Binding-site contacts:
Ligand atom C4 contacts residue ASN123 of chain 1.A at 4.4 Å.
Ligand atom C2 contacts residue ASN123 of chain 1.A at 2.7 Å.
Ligand atom O5 contacts residue ASN123 of chain 1.A at 2.4 Å (h-bond).
Ligand atom C1 contacts residue ASN123 of chain 1.A at 1.5 Å.
Ligand atom N2 contacts residue ASN123 of chain 1.A at 3.2 Å (h-bond).
Ligand atom O7 contacts residue ASN123 of chain 1.A at 3.9 Å.
Ligand atom C5 contacts residue ASN123 of chain 1.A at 3.6 Å.
Ligand atom C3 contacts residue ASN123 of chain 1.A at 4.0 Å.
Ligand atom C7 contacts residue ASN123 of chain 1.A at 3.8 Å.

This small molecule binds to this protein.
Small molecule (SMILES): CC(=O)N[C@@H]1[C@@H](O)[C@H](O)[C@@H](CO)O[C@H]1O

Sequence of chain 1.A:
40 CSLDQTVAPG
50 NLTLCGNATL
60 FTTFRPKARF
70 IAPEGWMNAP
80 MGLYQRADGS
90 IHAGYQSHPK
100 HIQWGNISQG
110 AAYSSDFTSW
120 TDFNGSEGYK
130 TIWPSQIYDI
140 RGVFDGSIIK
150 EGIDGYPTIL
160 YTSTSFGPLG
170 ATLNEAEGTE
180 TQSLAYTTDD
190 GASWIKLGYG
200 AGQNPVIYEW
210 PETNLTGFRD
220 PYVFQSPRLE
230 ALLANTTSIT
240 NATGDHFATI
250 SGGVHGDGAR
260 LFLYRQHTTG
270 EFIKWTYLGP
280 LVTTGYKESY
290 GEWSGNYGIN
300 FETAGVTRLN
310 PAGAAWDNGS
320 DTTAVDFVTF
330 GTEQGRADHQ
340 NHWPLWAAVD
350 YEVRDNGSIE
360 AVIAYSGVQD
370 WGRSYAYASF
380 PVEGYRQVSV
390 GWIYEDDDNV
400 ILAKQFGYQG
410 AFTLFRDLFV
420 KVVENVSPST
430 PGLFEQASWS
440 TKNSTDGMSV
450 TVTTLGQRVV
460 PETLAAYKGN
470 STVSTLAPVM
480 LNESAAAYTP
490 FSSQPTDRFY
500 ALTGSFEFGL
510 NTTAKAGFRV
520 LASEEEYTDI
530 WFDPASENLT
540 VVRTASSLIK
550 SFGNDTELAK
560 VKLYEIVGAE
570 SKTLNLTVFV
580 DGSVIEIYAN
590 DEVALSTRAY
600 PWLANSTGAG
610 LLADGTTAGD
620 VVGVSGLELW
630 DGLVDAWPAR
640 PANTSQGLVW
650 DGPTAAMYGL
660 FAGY